A small-molecule ligand and the protein it binds are described below.
Small molecule (SMILES): CC(C)C[C@H](NC(=O)[C@@H](NC(=O)[C@H](CS)NC(=O)[C@H](C)NC(=O)[C@H](CO)NC(=O)[C@H](C)NC(=O)[C@@H](NC(=O)[C@@H]1CCCN1)[C@@H](C)O)C(C)C)C(=O)N[C@@H](CO)C(=O)O

Binding-site contacts:
Ligand atom CB contacts residue ARG202 of chain 1.B at 3.8 Å.
Ligand atom C contacts residue GLY355 of chain 1.B at 3.6 Å.
Ligand atom SG contacts residue ASP297 of chain 1.B at 3.1 Å (salt-bridge).
Ligand atom CA contacts residue SER357 of chain 1.B at 3.2 Å.
Ligand atom CD2 contacts residue TYR361 of chain 1.B at 3.6 Å (hydrophobic).
Ligand atom CB contacts residue SER357 of chain 1.B at 3.8 Å.
Ligand atom OG contacts residue ALA151 of chain 1.B at 3.6 Å.
Ligand atom SG contacts residue ZN1 of chain 1.F at 2.5 Å.
Ligand atom CB contacts residue ZN1 of chain 1.F at 3.8 Å.
Ligand atom CB contacts residue LYS356 of chain 1.B at 3.7 Å.
Ligand atom CB contacts residue ALA151 of chain 1.B at 3.5 Å (hydrophobic).
Ligand atom CB contacts residue TYR361 of chain 1.B at 3.5 Å (hydrophobic).
Ligand atom N contacts residue GLY355 of chain 1.B at 3.0 Å (h-bond).
Ligand atom CA contacts residue ARG202 of chain 1.B at 3.5 Å.
Ligand atom O contacts residue ARG202 of chain 1.B at 2.9 Å (salt-bridge).
Ligand atom CG2 contacts residue LYS164 of chain 1.A at 3.6 Å.
Ligand atom O contacts residue FAR1 of chain 1.G at 3.7 Å.
Ligand atom O contacts residue SER357 of chain 1.B at 2.8 Å (h-bond).
Ligand atom OG contacts residue HIS362 of chain 1.B at 3.1 Å.
Ligand atom CB contacts residue SER357 of chain 1.B at 3.7 Å.
Ligand atom SG contacts residue HIS362 of chain 1.B at 3.6 Å.
Ligand atom CD1 contacts residue TRP102 of chain 1.B at 3.6 Å (hydrophobic).
Ligand atom CD2 contacts residue FAR1 of chain 1.G at 3.7 Å.
Ligand atom C contacts residue SER357 of chain 1.B at 3.7 Å.
Ligand atom CD1 contacts residue TYR361 of chain 1.B at 3.7 Å (hydrophobic).
Ligand atom CB contacts residue HIS362 of chain 1.B at 3.4 Å.
Ligand atom OG contacts residue SER99 of chain 1.B at 3.7 Å.
Ligand atom CA contacts residue GLY355 of chain 1.B at 3.1 Å.
Ligand atom OG contacts residue ASP352 of chain 1.B at 3.2 Å (salt-bridge).
Ligand atom N contacts residue SER357 of chain 1.B at 3.6 Å.
Ligand atom CB contacts residue FAR1 of chain 1.G at 2.8 Å.
Ligand atom O contacts residue LYS356 of chain 1.B at 3.1 Å.
Ligand atom CA contacts residue FAR1 of chain 1.G at 3.4 Å.
Ligand atom CG contacts residue TYR361 of chain 1.B at 3.8 Å (hydrophobic).
Ligand atom OG1 contacts residue LYS356 of chain 1.B at 3.3 Å (salt-bridge).
Ligand atom SG contacts residue FAR1 of chain 1.G at 1.8 Å.
Ligand atom CB contacts residue GLY355 of chain 1.B at 3.1 Å.
Ligand atom OG contacts residue TRP102 of chain 1.B at 3.1 Å (h-bond).
Ligand atom C contacts residue TYR166 of chain 1.A at 3.8 Å (hydrophobic).
Ligand atom OXT contacts residue GLN167 of chain 1.A at 2.9 Å (h-bond).

Sequence of chain 1.A:
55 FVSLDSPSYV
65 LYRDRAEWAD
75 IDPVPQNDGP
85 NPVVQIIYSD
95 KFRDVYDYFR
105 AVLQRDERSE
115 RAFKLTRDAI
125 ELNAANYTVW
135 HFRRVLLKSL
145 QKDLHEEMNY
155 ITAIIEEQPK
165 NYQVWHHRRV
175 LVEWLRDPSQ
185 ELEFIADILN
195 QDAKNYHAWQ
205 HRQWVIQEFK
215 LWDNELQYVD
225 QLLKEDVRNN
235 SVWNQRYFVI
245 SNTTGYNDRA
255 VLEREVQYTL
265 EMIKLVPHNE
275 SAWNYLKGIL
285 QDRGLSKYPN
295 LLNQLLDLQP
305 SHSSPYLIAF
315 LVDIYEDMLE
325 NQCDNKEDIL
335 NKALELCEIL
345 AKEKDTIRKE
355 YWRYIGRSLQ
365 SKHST

Sequence of chain 1.B:
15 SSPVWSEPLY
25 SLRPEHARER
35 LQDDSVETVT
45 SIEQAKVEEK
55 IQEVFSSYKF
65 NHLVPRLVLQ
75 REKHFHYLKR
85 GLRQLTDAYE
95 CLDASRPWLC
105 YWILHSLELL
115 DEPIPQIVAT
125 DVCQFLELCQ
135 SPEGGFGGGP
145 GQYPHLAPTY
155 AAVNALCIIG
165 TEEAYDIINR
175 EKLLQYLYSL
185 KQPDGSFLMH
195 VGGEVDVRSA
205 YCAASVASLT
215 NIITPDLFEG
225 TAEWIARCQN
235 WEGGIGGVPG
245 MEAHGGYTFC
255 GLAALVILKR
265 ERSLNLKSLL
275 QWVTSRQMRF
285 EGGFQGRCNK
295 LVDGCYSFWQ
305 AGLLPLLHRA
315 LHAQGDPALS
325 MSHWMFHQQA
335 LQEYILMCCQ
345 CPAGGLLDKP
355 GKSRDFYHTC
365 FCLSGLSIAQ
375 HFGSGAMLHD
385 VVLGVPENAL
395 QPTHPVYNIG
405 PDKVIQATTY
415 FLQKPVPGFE